Sequence of chain 1.F:
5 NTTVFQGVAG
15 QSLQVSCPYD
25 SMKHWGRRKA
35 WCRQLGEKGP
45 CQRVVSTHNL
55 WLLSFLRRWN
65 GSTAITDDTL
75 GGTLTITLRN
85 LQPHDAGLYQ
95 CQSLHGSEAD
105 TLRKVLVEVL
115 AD

Binding-site contacts:
Ligand atom O7 contacts residue ARG47 of chain 1.F at 4.2 Å.
Ligand atom O6 contacts residue ARG47 of chain 1.F at 4.5 Å.
Ligand atom C4 contacts residue ASN64 of chain 1.F at 4.2 Å.
Ligand atom C3 contacts residue ASN64 of chain 1.F at 3.8 Å.
Ligand atom C8 contacts residue ARG62 of chain 1.F at 4.0 Å.
Ligand atom C2 contacts residue ASN64 of chain 1.F at 2.5 Å.
Ligand atom O5 contacts residue ARG47 of chain 1.F at 4.0 Å.
Ligand atom O5 contacts residue VAL48 of chain 1.F at 3.5 Å (h-bond).
Ligand atom C2 contacts residue VAL48 of chain 1.F at 3.8 Å (hydrophobic).
Ligand atom C7 contacts residue ASN64 of chain 1.F at 3.7 Å.
Ligand atom C6 contacts residue ARG47 of chain 1.F at 4.2 Å.
Ligand atom O5 contacts residue ASN64 of chain 1.F at 2.4 Å (h-bond).
Ligand atom C5 contacts residue ASN64 of chain 1.F at 3.7 Å.
Ligand atom C8 contacts residue ASN64 of chain 1.F at 3.9 Å.
Ligand atom N2 contacts residue VAL48 of chain 1.F at 4.5 Å.
Ligand atom C1 contacts residue VAL48 of chain 1.F at 3.4 Å (hydrophobic).
Ligand atom C2 contacts residue ARG47 of chain 1.F at 4.5 Å.
Ligand atom O7 contacts residue ASN64 of chain 1.F at 4.4 Å.
Ligand atom N2 contacts residue ASN64 of chain 1.F at 2.8 Å (h-bond).
Ligand atom C5 contacts residue ARG47 of chain 1.F at 4.3 Å.
Ligand atom C4 contacts residue ARG47 of chain 1.F at 3.9 Å.
Ligand atom C1 contacts residue ASN64 of chain 1.F at 1.4 Å.

A protein and the small-molecule ligand that binds it are described below.
Small molecule (SMILES): CC(=O)N[C@@H]1[C@@H](O)[C@H](O)[C@@H](CO)O[C@H]1O